Binding-site contacts:
Ligand atom CAA contacts residue ILE99 of chain 1.A at 4.3 Å (hydrophobic).
Ligand atom CAI contacts residue ASN152 of chain 1.A at 4.2 Å.
Ligand atom OAE contacts residue ASN216 of chain 1.A at 3.0 Å (h-bond).
Ligand atom CAG contacts residue ASN100 of chain 1.A at 3.9 Å.
Ligand atom CAI contacts residue ASN216 of chain 1.A at 3.7 Å.
Ligand atom CAH contacts residue ARG155 of chain 1.A at 3.8 Å.
Ligand atom CAA contacts residue SER97 of chain 1.A at 3.7 Å.
Ligand atom OAE contacts residue TRP199 of chain 1.A at 3.9 Å.
Ligand atom CAB contacts residue TRP199 of chain 1.A at 4.0 Å (hydrophobic).
Ligand atom OAD contacts residue ARG176 of chain 1.A at 2.8 Å (salt-bridge).
Ligand atom OAC contacts residue ASN100 of chain 1.A at 3.0 Å (h-bond).
Ligand atom OAC contacts residue GLN79 of chain 1.A at 3.1 Å (h-bond).
Ligand atom OAF contacts residue ARG155 of chain 1.A at 3.0 Å (salt-bridge).
Ligand atom OAF contacts residue ASN152 of chain 1.A at 3.1 Å (h-bond).
Ligand atom OAE contacts residue ARG155 of chain 1.A at 3.0 Å (salt-bridge).
Ligand atom CAG contacts residue TRP45 of chain 1.A at 3.8 Å (hydrophobic).
Ligand atom OAE contacts residue ARG176 of chain 1.A at 2.8 Å (salt-bridge).
Ligand atom OAE contacts residue VAL178 of chain 1.A at 4.0 Å.
Ligand atom CAA contacts residue ASN100 of chain 1.A at 3.8 Å.
Ligand atom CAB contacts residue TRP45 of chain 1.A at 4.0 Å (hydrophobic).
Ligand atom CAH contacts residue ARG176 of chain 1.A at 3.6 Å.
Ligand atom OAD contacts residue VAL178 of chain 1.A at 3.6 Å.
Ligand atom CAI contacts residue TRP45 of chain 1.A at 4.3 Å (hydrophobic).
Ligand atom CAB contacts residue VAL38 of chain 1.A at 3.9 Å (hydrophobic).
Ligand atom OAC contacts residue TRP45 of chain 1.A at 3.4 Å.
Ligand atom CAG contacts residue GLN79 of chain 1.A at 3.6 Å.
Ligand atom OAD contacts residue GLN79 of chain 1.A at 2.9 Å (h-bond).
Ligand atom CAA contacts residue VAL178 of chain 1.A at 4.1 Å (hydrophobic).
Ligand atom OAD contacts residue TRP199 of chain 1.A at 3.5 Å.
Ligand atom CAH contacts residue TRP199 of chain 1.A at 4.0 Å (hydrophobic).
Ligand atom CAH contacts residue GLN79 of chain 1.A at 4.0 Å.
Ligand atom CAH contacts residue VAL178 of chain 1.A at 4.0 Å (hydrophobic).
Ligand atom CAA contacts residue ARG155 of chain 1.A at 3.7 Å.
Ligand atom OAC contacts residue VAL38 of chain 1.A at 3.8 Å.
Ligand atom CAI contacts residue ARG155 of chain 1.A at 4.2 Å.
Ligand atom CAA contacts residue ASP242 of chain 1.A at 3.7 Å.
Ligand atom CAA contacts residue GLN79 of chain 1.A at 4.2 Å.
Ligand atom OAF contacts residue ASN216 of chain 1.A at 2.7 Å (h-bond).
Ligand atom CAB contacts residue LEU39 of chain 1.A at 3.9 Å (hydrophobic).
Ligand atom CAH contacts residue ASN216 of chain 1.A at 3.9 Å.

Sequence of chain 1.A:
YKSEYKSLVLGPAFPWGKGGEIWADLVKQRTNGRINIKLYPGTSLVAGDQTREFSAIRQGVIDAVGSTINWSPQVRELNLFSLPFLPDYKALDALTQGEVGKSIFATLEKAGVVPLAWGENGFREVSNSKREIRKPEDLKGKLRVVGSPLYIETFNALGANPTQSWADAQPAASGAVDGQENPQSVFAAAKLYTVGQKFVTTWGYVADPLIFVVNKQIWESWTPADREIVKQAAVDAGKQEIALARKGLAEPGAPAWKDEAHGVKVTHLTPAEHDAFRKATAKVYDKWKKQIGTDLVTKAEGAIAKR

A protein and the small-molecule ligand that binds it are described below.
Small molecule (SMILES): CC(=O)[C@](C)(O)C(=O)O